This small molecule binds to this protein.
Small molecule (SMILES): CC(=O)N[C@@H]1[C@@H](O)[C@H](O)[C@@H](CO)O[C@H]1O

Sequence of chain 6.C:
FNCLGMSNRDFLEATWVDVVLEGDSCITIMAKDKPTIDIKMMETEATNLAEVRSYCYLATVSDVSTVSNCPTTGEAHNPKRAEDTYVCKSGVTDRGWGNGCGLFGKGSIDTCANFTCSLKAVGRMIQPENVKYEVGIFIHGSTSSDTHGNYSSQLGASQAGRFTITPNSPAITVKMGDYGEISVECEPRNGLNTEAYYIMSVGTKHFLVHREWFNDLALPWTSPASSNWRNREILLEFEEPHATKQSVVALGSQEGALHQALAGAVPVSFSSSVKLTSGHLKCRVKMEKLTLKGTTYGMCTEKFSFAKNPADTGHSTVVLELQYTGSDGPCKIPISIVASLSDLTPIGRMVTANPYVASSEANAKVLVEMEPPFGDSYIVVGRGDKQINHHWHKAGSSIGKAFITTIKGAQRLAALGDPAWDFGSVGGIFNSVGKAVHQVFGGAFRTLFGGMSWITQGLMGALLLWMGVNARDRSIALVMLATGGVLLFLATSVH

Binding-site contacts:
Ligand atom C3 contacts residue ASN154 of chain 6.C at 3.9 Å.
Ligand atom C2 contacts residue ASN154 of chain 6.C at 2.5 Å.
Ligand atom C1 contacts residue SER156 of chain 6.C at 4.1 Å.
Ligand atom O5 contacts residue SER157 of chain 6.C at 3.5 Å (h-bond).
Ligand atom C6 contacts residue SER157 of chain 6.C at 4.1 Å.
Ligand atom O7 contacts residue ASN154 of chain 6.C at 3.8 Å.
Ligand atom C5 contacts residue SER156 of chain 6.C at 4.4 Å.
Ligand atom O6 contacts residue SER157 of chain 6.C at 4.4 Å.
Ligand atom O5 contacts residue ASN154 of chain 6.C at 2.3 Å (h-bond).
Ligand atom C5 contacts residue SER157 of chain 6.C at 4.3 Å.
Ligand atom C8 contacts residue ASN154 of chain 6.C at 3.8 Å.
Ligand atom C1 contacts residue SER157 of chain 6.C at 4.2 Å.
Ligand atom C7 contacts residue ASN154 of chain 6.C at 3.4 Å.
Ligand atom C1 contacts residue ASN154 of chain 6.C at 1.4 Å.
Ligand atom N2 contacts residue ASN154 of chain 6.C at 3.1 Å (h-bond).
Ligand atom C4 contacts residue ASN154 of chain 6.C at 4.2 Å.
Ligand atom O5 contacts residue SER156 of chain 6.C at 4.3 Å.
Ligand atom C5 contacts residue ASN154 of chain 6.C at 3.6 Å.